Sequence of chain 1.F:
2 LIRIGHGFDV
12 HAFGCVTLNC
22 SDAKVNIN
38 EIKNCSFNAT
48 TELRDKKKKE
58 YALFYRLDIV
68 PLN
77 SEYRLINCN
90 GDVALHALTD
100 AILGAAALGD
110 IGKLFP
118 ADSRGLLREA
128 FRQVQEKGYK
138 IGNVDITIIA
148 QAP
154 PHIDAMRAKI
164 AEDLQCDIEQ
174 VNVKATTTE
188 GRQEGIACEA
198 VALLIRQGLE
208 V

Sequence of chain 1.C:
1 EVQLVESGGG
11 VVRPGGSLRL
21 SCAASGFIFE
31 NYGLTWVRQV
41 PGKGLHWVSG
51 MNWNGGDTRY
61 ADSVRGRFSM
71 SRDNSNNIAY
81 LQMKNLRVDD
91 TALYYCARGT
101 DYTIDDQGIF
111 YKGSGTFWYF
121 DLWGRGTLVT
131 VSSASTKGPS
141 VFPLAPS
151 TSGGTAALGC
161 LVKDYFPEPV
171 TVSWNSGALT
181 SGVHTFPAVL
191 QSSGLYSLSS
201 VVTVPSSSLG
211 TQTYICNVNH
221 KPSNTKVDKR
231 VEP

This small molecule binds to this protein.
Small molecule (SMILES): CC(=O)N[C@H]1[C@H](O[C@H]2[C@H](O)[C@@H](NC(C)=O)CO[C@@H]2CO)O[C@H](CO)[C@@H](O[C@@H]2O[C@H](CO)[C@@H](O)[C@H](O)[C@@H]2O)[C@@H]1O

Binding-site contacts:
Ligand atom C8 contacts residue LEU60 of chain 1.F at 4.1 Å (hydrophobic).
Ligand atom C2 contacts residue GLU30 of chain 1.C at 3.9 Å.
Ligand atom C1 contacts residue GLU30 of chain 1.C at 4.5 Å.
Ligand atom C5 contacts residue ASN41 of chain 1.F at 3.6 Å.
Ligand atom C7 contacts residue ASN41 of chain 1.F at 4.4 Å.
Ligand atom O4 contacts residue GLU30 of chain 1.C at 4.0 Å.
Ligand atom C5 contacts residue TYR58 of chain 1.F at 3.5 Å (hydrophobic).
Ligand atom C6 contacts residue ASN77 of chain 1.C at 4.1 Å.
Ligand atom C7 contacts residue GLU49 of chain 1.E at 3.7 Å.
Ligand atom O4 contacts residue ILE28 of chain 1.C at 4.4 Å.
Ligand atom O7 contacts residue LEU50 of chain 1.E at 4.3 Å.
Ligand atom C2 contacts residue ASN41 of chain 1.F at 2.5 Å.
Ligand atom C5 contacts residue GLU30 of chain 1.C at 4.4 Å.
Ligand atom C6 contacts residue TYR58 of chain 1.F at 3.5 Å (hydrophobic).
Ligand atom N2 contacts residue LEU60 of chain 1.F at 4.4 Å.
Ligand atom C1 contacts residue TYR58 of chain 1.F at 3.5 Å (hydrophobic).
Ligand atom C6 contacts residue GLU30 of chain 1.C at 3.0 Å.
Ligand atom C8 contacts residue GLU49 of chain 1.E at 3.4 Å.
Ligand atom O3 contacts residue LYS112 of chain 1.A at 4.5 Å.
Ligand atom N2 contacts residue ASN41 of chain 1.F at 3.0 Å (h-bond).
Ligand atom C4 contacts residue GLU30 of chain 1.C at 3.7 Å.
Ligand atom C3 contacts residue GLU30 of chain 1.C at 4.2 Å.
Ligand atom C1 contacts residue ASN41 of chain 1.F at 1.4 Å.
Ligand atom O3 contacts residue GLU49 of chain 1.E at 4.3 Å.
Ligand atom O5 contacts residue TYR58 of chain 1.F at 3.6 Å.
Ligand atom C4 contacts residue ASN41 of chain 1.F at 4.2 Å.
Ligand atom C3 contacts residue ASN41 of chain 1.F at 3.9 Å.
Ligand atom O6 contacts residue TYR58 of chain 1.F at 4.1 Å.
Ligand atom O6 contacts residue GLU30 of chain 1.C at 3.5 Å (salt-bridge).
Ligand atom O3 contacts residue GLU30 of chain 1.C at 4.2 Å.
Ligand atom O7 contacts residue GLU49 of chain 1.E at 2.9 Å (salt-bridge).
Ligand atom O5 contacts residue ASN41 of chain 1.F at 2.3 Å (h-bond).
Ligand atom O7 contacts residue GLU30 of chain 1.C at 4.4 Å.

Sequence of chain 1.A:
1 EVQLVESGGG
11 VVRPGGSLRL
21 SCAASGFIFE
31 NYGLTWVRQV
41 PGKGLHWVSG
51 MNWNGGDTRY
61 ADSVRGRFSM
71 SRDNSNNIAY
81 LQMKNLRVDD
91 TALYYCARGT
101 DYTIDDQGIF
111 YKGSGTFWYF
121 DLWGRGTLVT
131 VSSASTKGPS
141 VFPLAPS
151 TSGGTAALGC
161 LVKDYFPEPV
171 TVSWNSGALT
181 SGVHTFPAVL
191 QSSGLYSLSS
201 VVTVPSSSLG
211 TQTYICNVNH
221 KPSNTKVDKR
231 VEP

Sequence of chain 1.E:
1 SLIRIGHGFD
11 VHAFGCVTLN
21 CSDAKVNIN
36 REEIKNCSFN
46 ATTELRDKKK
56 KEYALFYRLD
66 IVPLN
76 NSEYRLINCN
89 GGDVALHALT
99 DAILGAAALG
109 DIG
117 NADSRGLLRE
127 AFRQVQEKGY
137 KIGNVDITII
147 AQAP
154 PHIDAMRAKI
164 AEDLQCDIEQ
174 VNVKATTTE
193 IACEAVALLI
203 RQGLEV